Binding-site contacts:
Ligand atom C5 contacts residue GLY572 of chain 1.CB at 4.2 Å.
Ligand atom O2' contacts residue ARG571 of chain 1.CB at 3.9 Å.
Ligand atom C6 contacts residue ARG571 of chain 1.CB at 3.4 Å.
Ligand atom O4' contacts residue ARG571 of chain 1.CB at 3.8 Å.
Ligand atom C4 contacts residue ASP643 of chain 1.CB at 4.3 Å.
Ligand atom O2' contacts residue GLY569 of chain 1.CB at 3.0 Å (h-bond).
Ligand atom C1' contacts residue GLY570 of chain 1.CB at 3.7 Å.
Ligand atom OP2 contacts residue MG1 of chain 1.BSA at 3.7 Å.
Ligand atom C5 contacts residue VAL642 of chain 1.CB at 4.4 Å (hydrophobic).
Ligand atom C5 contacts residue ARG571 of chain 1.CB at 3.1 Å.
Ligand atom C4' contacts residue ARG571 of chain 1.CB at 3.6 Å.
Ligand atom C4 contacts residue VAL642 of chain 1.CB at 3.9 Å (hydrophobic).
Ligand atom O2 contacts residue SER645 of chain 1.CB at 3.7 Å.
Ligand atom C4 contacts residue SER645 of chain 1.CB at 4.2 Å.
Ligand atom O3' contacts residue ARG571 of chain 1.CB at 3.7 Å.
Ligand atom O5' contacts residue ARG571 of chain 1.CB at 4.2 Å.
Ligand atom O4' contacts residue GLY570 of chain 1.CB at 3.4 Å (h-bond).
Ligand atom C2 contacts residue SER645 of chain 1.CB at 3.9 Å.
Ligand atom C4 contacts residue ARG571 of chain 1.CB at 4.2 Å.
Ligand atom N2 contacts residue VAL642 of chain 1.CB at 4.3 Å.
Ligand atom C5' contacts residue ARG571 of chain 1.CB at 4.2 Å.
Ligand atom C1' contacts residue GLY569 of chain 1.CB at 4.1 Å.
Ligand atom C4' contacts residue GLY570 of chain 1.CB at 4.1 Å.
Ligand atom N9 contacts residue GLY570 of chain 1.CB at 4.5 Å.
Ligand atom N7 contacts residue MG1 of chain 1.BSA at 4.4 Å.
Ligand atom N3 contacts residue GLY570 of chain 1.CB at 4.4 Å.
Ligand atom O2 contacts residue GLY569 of chain 1.CB at 3.0 Å (h-bond).
Ligand atom O2 contacts residue GLY570 of chain 1.CB at 4.5 Å.
Ligand atom O4 contacts residue VAL642 of chain 1.CB at 2.8 Å (h-bond).
Ligand atom O4 contacts residue ASP643 of chain 1.CB at 3.9 Å.
Ligand atom N3 contacts residue SER645 of chain 1.CB at 3.4 Å.
Ligand atom C2' contacts residue GLY569 of chain 1.CB at 3.6 Å.
Ligand atom O4 contacts residue SER645 of chain 1.CB at 4.3 Å.
Ligand atom O4' contacts residue GLY569 of chain 1.CB at 3.9 Å.
Ligand atom C2 contacts residue GLY569 of chain 1.CB at 4.1 Å.
Ligand atom O4 contacts residue SER644 of chain 1.CB at 4.1 Å.

The protein below binds the small molecule below.
Small molecule (SMILES): Nc1nc(=O)c2ncn([C@@H]3O[C@H](CO[P](=O)(O)O[C@H]4[C@@H](O)[C@H](n5ccc(=O)[nH]c5=O)O[C@@H]4CO[P](=O)(O)O[C@H]4[C@@H](O)[C@H](n5cnc6c(N)ncnc65)O[C@@H]4CO[P](=O)(O)O[C@H]4[C@@H](O)[C@H](n5cnc6c(N)ncnc65)O[C@@H]4CO[P](=O)(O)O[C@H]4[C@@H](O)[C@H](n5cnc6c(N)ncnc65)O[C@@H]4COP(=O)=O)[C@@H](O[P](=O)(O)OC[C@H]4O[C@@H](n5ccc(=O)[nH]c5=O)[C@H](O)[C@@H]4O)[C@H]3O)c2[nH]1

Sequence of chain 1.CB:
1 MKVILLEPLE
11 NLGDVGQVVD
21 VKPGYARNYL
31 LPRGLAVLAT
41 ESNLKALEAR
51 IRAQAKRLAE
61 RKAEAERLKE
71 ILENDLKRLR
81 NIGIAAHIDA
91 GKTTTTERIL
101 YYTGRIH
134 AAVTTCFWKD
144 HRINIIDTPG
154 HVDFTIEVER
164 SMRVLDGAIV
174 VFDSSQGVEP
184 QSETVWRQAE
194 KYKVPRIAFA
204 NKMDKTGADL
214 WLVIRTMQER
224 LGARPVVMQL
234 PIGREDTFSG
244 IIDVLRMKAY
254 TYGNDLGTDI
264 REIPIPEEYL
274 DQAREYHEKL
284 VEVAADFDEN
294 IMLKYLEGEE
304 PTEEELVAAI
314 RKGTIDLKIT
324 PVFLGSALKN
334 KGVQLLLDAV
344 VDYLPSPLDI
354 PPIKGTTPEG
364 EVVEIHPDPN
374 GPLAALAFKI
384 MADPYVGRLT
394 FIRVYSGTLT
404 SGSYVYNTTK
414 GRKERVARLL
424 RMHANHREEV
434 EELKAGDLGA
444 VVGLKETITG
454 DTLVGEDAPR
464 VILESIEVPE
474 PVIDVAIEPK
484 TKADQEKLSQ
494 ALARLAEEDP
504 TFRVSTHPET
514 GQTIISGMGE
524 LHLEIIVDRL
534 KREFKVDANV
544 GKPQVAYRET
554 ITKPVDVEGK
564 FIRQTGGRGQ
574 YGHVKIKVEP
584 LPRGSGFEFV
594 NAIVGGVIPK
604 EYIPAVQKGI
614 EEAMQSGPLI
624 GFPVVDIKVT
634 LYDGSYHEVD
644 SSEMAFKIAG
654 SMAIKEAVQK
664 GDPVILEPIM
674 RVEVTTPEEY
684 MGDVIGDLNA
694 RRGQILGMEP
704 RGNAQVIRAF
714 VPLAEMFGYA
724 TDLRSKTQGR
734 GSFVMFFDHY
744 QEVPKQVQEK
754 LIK